A small-molecule ligand and the protein it binds are described below.
Small molecule (SMILES): c1ccc2c(-c3cnn4cc(-c5ccc(N6CCNCC6)cc5)cnc34)ccnc2c1

Sequence of chain 1.U:
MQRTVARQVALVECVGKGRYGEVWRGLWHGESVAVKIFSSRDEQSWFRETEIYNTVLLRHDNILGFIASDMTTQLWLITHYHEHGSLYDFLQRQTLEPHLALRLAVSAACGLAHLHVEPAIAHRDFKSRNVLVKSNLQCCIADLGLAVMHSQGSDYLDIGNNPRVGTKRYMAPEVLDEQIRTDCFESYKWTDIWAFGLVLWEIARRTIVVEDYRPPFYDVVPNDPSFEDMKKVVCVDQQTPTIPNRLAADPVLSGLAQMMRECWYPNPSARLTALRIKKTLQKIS

Binding-site contacts:
Ligand atom CAA contacts residue ALA155 of chain 1.U at 3.7 Å (hydrophobic).
Ligand atom CAV contacts residue GLY91 of chain 1.U at 3.4 Å.
Ligand atom CAV contacts residue VAL16 of chain 1.U at 3.7 Å (hydrophobic).
Ligand atom CAB contacts residue ARG142 of chain 1.U at 3.8 Å.
Ligand atom CAF contacts residue GLY91 of chain 1.U at 3.2 Å.
Ligand atom CAL contacts residue HIS86 of chain 1.U at 3.6 Å.
Ligand atom CAF contacts residue TYR87 of chain 1.U at 3.7 Å (hydrophobic).
Ligand atom CAE contacts residue ASP95 of chain 1.U at 3.9 Å.
Ligand atom CAJ contacts residue LEU145 of chain 1.U at 3.7 Å (hydrophobic).
Ligand atom CAM contacts residue LEU145 of chain 1.U at 3.3 Å (hydrophobic).
Ligand atom CAC contacts residue LEU65 of chain 1.U at 3.6 Å (hydrophobic).
Ligand atom CAB contacts residue ALA155 of chain 1.U at 3.9 Å (hydrophobic).
Ligand atom CAD contacts residue THR85 of chain 1.U at 3.2 Å.
Ligand atom CAF contacts residue HIS88 of chain 1.U at 3.4 Å.
Ligand atom CAO contacts residue GLU89 of chain 1.U at 3.8 Å.
Ligand atom NAS contacts residue VAL24 of chain 1.U at 3.4 Å.
Ligand atom CAG contacts residue ASP95 of chain 1.U at 3.8 Å.
Ligand atom CAZ contacts residue LEU145 of chain 1.U at 3.8 Å (hydrophobic).
Ligand atom CAH contacts residue GLU89 of chain 1.U at 3.2 Å.
Ligand atom CAE contacts residue VAL16 of chain 1.U at 3.8 Å (hydrophobic).
Ligand atom NAT contacts residue HIS88 of chain 1.U at 3.6 Å.
Ligand atom CAD contacts residue LEU65 of chain 1.U at 3.4 Å (hydrophobic).
Ligand atom NBE contacts residue LEU145 of chain 1.U at 3.0 Å.
Ligand atom CAH contacts residue GLY91 of chain 1.U at 3.5 Å.
Ligand atom NAT contacts residue LEU145 of chain 1.U at 3.1 Å.
Ligand atom CAG contacts residue VAL16 of chain 1.U at 3.5 Å (hydrophobic).
Ligand atom CAK contacts residue VAL24 of chain 1.U at 3.8 Å (hydrophobic).
Ligand atom CAH contacts residue TYR87 of chain 1.U at 3.6 Å (hydrophobic).
Ligand atom CAL contacts residue ALA35 of chain 1.U at 3.8 Å (hydrophobic).
Ligand atom CAE contacts residue GLY91 of chain 1.U at 3.7 Å.
Ligand atom CAI contacts residue ALA155 of chain 1.U at 3.8 Å (hydrophobic).
Ligand atom CAL contacts residue LEU145 of chain 1.U at 3.3 Å (hydrophobic).
Ligand atom CAM contacts residue HIS88 of chain 1.U at 3.5 Å.
Ligand atom CAY contacts residue LEU65 of chain 1.U at 3.6 Å (hydrophobic).
Ligand atom CBC contacts residue LEU145 of chain 1.U at 3.5 Å (hydrophobic).
Ligand atom CAL contacts residue LEU65 of chain 1.U at 3.8 Å (hydrophobic).
Ligand atom CAA contacts residue ASN143 of chain 1.U at 3.6 Å.
Ligand atom CAQ contacts residue GLU89 of chain 1.U at 3.3 Å.
Ligand atom NAR contacts residue LYS37 of chain 1.U at 3.8 Å.
Ligand atom CAC contacts residue THR85 of chain 1.U at 3.8 Å.